A small-molecule ligand and the protein it binds are described below.
Small molecule (SMILES): C=CC(=O)OCCC[C@H]1O[C@@H](n2c(NCc3ccc(Cl)cc3)nc3c(N)ncnc32)[C@H](O)[C@@H]1O

Binding-site contacts:
Ligand atom C10 contacts residue THR42 of chain 1.A at 3.3 Å.
Ligand atom C contacts residue ARG347 of chain 1.A at 3.7 Å.
Ligand atom O3 contacts residue THR42 of chain 1.A at 2.7 Å (h-bond).
Ligand atom O4 contacts residue SER345 of chain 1.A at 3.6 Å.
Ligand atom C8 contacts residue ASP371 of chain 1.A at 3.2 Å.
Ligand atom O1 contacts residue GLY235 of chain 1.A at 3.4 Å.
Ligand atom N2 contacts residue ARG347 of chain 1.A at 3.5 Å (salt-bridge).
Ligand atom N3 contacts residue ARG347 of chain 1.A at 3.3 Å (salt-bridge).
Ligand atom C18 contacts residue ARG277 of chain 1.A at 3.5 Å.
Ligand atom C13 contacts residue GLY344 of chain 1.A at 3.7 Å.
Ligand atom C1 contacts residue ARG277 of chain 1.A at 3.5 Å.
Ligand atom C1 contacts residue GLY344 of chain 1.A at 3.5 Å.
Ligand atom C14 contacts residue ARG347 of chain 1.A at 3.3 Å.
Ligand atom N4 contacts residue LYS276 of chain 1.A at 3.7 Å.
Ligand atom C20 contacts residue ARG277 of chain 1.A at 3.6 Å.
Ligand atom C4 contacts residue GLU273 of chain 1.A at 3.2 Å.
Ligand atom N5 contacts residue SER280 of chain 1.A at 2.7 Å (h-bond).
Ligand atom N1 contacts residue GLY344 of chain 1.A at 3.4 Å (h-bond).
Ligand atom O1 contacts residue LYS276 of chain 1.A at 3.4 Å (salt-bridge).
Ligand atom C2 contacts residue ARG277 of chain 1.A at 3.7 Å.
Ligand atom N3 contacts residue ARG277 of chain 1.A at 3.5 Å.
Ligand atom C contacts residue SER280 of chain 1.A at 3.7 Å.
Ligand atom O contacts residue LYS276 of chain 1.A at 2.6 Å (salt-bridge).
Ligand atom O4 contacts residue GLY344 of chain 1.A at 3.4 Å.
Ligand atom C11 contacts residue THR42 of chain 1.A at 3.3 Å.
Ligand atom N4 contacts residue GLY344 of chain 1.A at 3.7 Å.
Ligand atom N contacts residue SER280 of chain 1.A at 3.8 Å.
Ligand atom C21 contacts residue ILE348 of chain 1.A at 3.6 Å (hydrophobic).
Ligand atom C contacts residue ARG277 of chain 1.A at 3.6 Å.
Ligand atom O1 contacts residue GLY207 of chain 1.A at 3.6 Å.
Ligand atom C19 contacts residue ARG277 of chain 1.A at 3.4 Å.
Ligand atom N contacts residue ARG347 of chain 1.A at 3.3 Å.
Ligand atom C21 contacts residue SER280 of chain 1.A at 3.4 Å.
Ligand atom CL contacts residue ARG277 of chain 1.A at 3.4 Å.
Ligand atom O3 contacts residue TYR20 of chain 1.A at 3.8 Å.
Ligand atom C13 contacts residue ARG347 of chain 1.A at 3.5 Å.
Ligand atom O contacts residue GLU273 of chain 1.A at 2.6 Å (salt-bridge).
Ligand atom C9 contacts residue ASP371 of chain 1.A at 3.3 Å.
Ligand atom C14 contacts residue ASP371 of chain 1.A at 3.4 Å.
Ligand atom C2 contacts residue GLY344 of chain 1.A at 3.2 Å.

Sequence of chain 1.A:
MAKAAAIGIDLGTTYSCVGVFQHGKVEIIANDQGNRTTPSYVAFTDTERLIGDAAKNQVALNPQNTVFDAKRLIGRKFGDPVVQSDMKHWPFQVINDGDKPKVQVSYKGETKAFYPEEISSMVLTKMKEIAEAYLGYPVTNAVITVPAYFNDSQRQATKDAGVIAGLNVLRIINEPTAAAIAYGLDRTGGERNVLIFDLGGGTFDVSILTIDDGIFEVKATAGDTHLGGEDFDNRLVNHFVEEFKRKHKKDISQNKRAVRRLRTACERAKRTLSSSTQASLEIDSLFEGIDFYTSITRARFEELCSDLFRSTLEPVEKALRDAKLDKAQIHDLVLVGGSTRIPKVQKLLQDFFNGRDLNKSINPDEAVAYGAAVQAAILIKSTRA